Binding-site contacts:
Ligand atom C2 contacts residue ILE194 of chain 27.B at 3.5 Å (hydrophobic).
Ligand atom N6 contacts residue VAL196 of chain 27.B at 3.9 Å.
Ligand atom C17 contacts residue TYR112 of chain 27.B at 3.8 Å (hydrophobic).
Ligand atom N3 contacts residue ILE194 of chain 27.B at 3.6 Å.
Ligand atom C19 contacts residue TYR205 of chain 27.B at 3.7 Å (hydrophobic).
Ligand atom C2 contacts residue TYR159 of chain 27.B at 3.5 Å (hydrophobic).
Ligand atom C4 contacts residue TYR159 of chain 27.B at 3.5 Å (hydrophobic).
Ligand atom C21 contacts residue TYR112 of chain 27.B at 3.3 Å (hydrophobic).
Ligand atom C17 contacts residue PHE237 of chain 27.B at 3.7 Å (hydrophobic).
Ligand atom C8 contacts residue VAL196 of chain 27.B at 3.6 Å (hydrophobic).
Ligand atom C11 contacts residue ILE110 of chain 27.B at 3.6 Å (hydrophobic).
Ligand atom N4 contacts residue LEU240 of chain 27.B at 3.6 Å.
Ligand atom C18 contacts residue PHE237 of chain 27.B at 3.6 Å (hydrophobic).
Ligand atom N3 contacts residue LEU240 of chain 27.B at 3.5 Å.
Ligand atom O22 contacts residue TYR205 of chain 27.B at 3.8 Å.
Ligand atom O14 contacts residue MET132 of chain 27.B at 3.4 Å.
Ligand atom C7 contacts residue TYR159 of chain 27.B at 3.7 Å (hydrophobic).
Ligand atom O22 contacts residue TYR112 of chain 27.B at 3.5 Å.
Ligand atom C12 contacts residue PHE237 of chain 27.B at 3.5 Å (hydrophobic).
Ligand atom C25 contacts residue SER206 of chain 27.B at 3.8 Å.
Ligand atom C3 contacts residue TYR159 of chain 27.B at 3.6 Å (hydrophobic).
Ligand atom C5 contacts residue VAL196 of chain 27.B at 3.8 Å (hydrophobic).
Ligand atom O23 contacts residue PHE237 of chain 27.B at 3.8 Å.
Ligand atom N4 contacts residue LEU134 of chain 27.B at 3.7 Å.
Ligand atom C8 contacts residue VAL199 of chain 27.B at 3.7 Å (hydrophobic).
Ligand atom C13 contacts residue VAL199 of chain 27.B at 3.7 Å (hydrophobic).
Ligand atom C1 contacts residue PRO181 of chain 27.B at 3.7 Å (hydrophobic).
Ligand atom C25 contacts residue ASP236 of chain 27.B at 3.5 Å.
Ligand atom O23 contacts residue TYR112 of chain 27.B at 3.5 Å.
Ligand atom C10 contacts residue MET132 of chain 27.B at 3.3 Å (hydrophobic).
Ligand atom C10 contacts residue ILE110 of chain 27.B at 3.5 Å (hydrophobic).
Ligand atom C20 contacts residue TYR205 of chain 27.B at 3.5 Å (hydrophobic).
Ligand atom C3 contacts residue ALA24 of chain 27.D at 3.5 Å (hydrophobic).
Ligand atom C13 contacts residue MET132 of chain 27.B at 3.8 Å (hydrophobic).
Ligand atom N3 contacts residue TYR159 of chain 27.B at 3.9 Å.
Ligand atom C21 contacts residue PHE237 of chain 27.B at 3.7 Å (hydrophobic).
Ligand atom C7 contacts residue VAL196 of chain 27.B at 3.6 Å (hydrophobic).
Ligand atom C11 contacts residue LEU134 of chain 27.B at 3.8 Å (hydrophobic).
Ligand atom C4 contacts residue VAL196 of chain 27.B at 3.9 Å (hydrophobic).
Ligand atom C18 contacts residue TYR112 of chain 27.B at 3.7 Å (hydrophobic).

A protein and the small-molecule ligand that binds it are described below.
Small molecule (SMILES): CCOC(=O)c1ccc(OCCC2CCN(c3ccc(C)nn3)CC2)cc1

Sequence of chain 27.B:
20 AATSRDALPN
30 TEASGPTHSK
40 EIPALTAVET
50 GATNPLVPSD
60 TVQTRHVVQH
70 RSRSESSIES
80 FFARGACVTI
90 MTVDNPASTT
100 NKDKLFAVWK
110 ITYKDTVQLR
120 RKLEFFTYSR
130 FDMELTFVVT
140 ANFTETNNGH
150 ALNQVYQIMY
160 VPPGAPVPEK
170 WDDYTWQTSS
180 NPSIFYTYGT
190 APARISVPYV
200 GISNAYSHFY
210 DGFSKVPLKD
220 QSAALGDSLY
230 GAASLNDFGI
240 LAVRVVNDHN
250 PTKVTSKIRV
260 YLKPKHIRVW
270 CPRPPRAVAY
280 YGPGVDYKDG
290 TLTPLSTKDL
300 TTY

Sequence of chain 27.D:
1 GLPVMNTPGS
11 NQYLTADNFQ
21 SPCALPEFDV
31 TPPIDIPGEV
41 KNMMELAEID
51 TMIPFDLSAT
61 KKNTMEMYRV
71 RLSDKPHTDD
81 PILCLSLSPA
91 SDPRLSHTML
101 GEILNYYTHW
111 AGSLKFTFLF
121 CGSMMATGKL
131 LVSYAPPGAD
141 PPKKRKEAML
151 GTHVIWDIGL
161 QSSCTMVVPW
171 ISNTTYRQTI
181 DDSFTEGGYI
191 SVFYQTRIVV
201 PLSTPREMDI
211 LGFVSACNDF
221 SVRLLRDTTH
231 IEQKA